The small molecule below binds the protein below.
Small molecule (SMILES): NS(=O)(=O)c1ccc(NC(=O)CN2C(=O)NC3(CCCCC3)C2=O)cc1

Sequence of chain 1.A:
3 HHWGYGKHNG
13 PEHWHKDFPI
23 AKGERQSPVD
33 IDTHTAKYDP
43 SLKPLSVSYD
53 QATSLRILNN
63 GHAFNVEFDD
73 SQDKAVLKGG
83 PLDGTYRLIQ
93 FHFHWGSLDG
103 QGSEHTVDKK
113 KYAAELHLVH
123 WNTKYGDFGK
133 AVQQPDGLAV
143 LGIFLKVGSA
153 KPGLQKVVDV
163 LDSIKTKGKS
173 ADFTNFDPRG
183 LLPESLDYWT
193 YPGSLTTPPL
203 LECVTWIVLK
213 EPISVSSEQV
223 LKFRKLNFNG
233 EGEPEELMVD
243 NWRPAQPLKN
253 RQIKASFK

Binding-site contacts:
Ligand atom C23 contacts residue GOL1 of chain 1.C at 3.9 Å.
Ligand atom C15 contacts residue THR199 of chain 1.A at 3.2 Å.
Ligand atom N4 contacts residue PHE130 of chain 1.A at 3.7 Å.
Ligand atom C23 contacts residue GLN92 of chain 1.A at 3.9 Å.
Ligand atom C16 contacts residue THR199 of chain 1.A at 3.5 Å.
Ligand atom O19 contacts residue THR198 of chain 1.A at 3.0 Å (h-bond).
Ligand atom O19 contacts residue LEU197 of chain 1.A at 3.3 Å.
Ligand atom S18 contacts residue HIS119 of chain 1.A at 4.0 Å.
Ligand atom C22 contacts residue HIS94 of chain 1.A at 4.0 Å.
Ligand atom N20 contacts residue HIS119 of chain 1.A at 3.4 Å (h-bond).
Ligand atom S18 contacts residue THR198 of chain 1.A at 3.9 Å.
Ligand atom C22 contacts residue LEU197 of chain 1.A at 3.9 Å (hydrophobic).
Ligand atom C25 contacts residue PHE130 of chain 1.A at 3.5 Å (hydrophobic).
Ligand atom N10 contacts residue PHE130 of chain 1.A at 4.0 Å.
Ligand atom O21 contacts residue VAL142 of chain 1.A at 3.9 Å.
Ligand atom O21 contacts residue HIS119 of chain 1.A at 3.5 Å (h-bond).
Ligand atom O19 contacts residue TRP208 of chain 1.A at 3.6 Å.
Ligand atom N20 contacts residue HIS94 of chain 1.A at 3.3 Å (h-bond).
Ligand atom C22 contacts residue VAL121 of chain 1.A at 4.0 Å (hydrophobic).
Ligand atom N20 contacts residue ZN1 of chain 1.B at 1.9 Å.
Ligand atom N20 contacts residue HIS96 of chain 1.A at 3.3 Å (h-bond).
Ligand atom C16 contacts residue GOL1 of chain 1.C at 4.0 Å.
Ligand atom O21 contacts residue ZN1 of chain 1.B at 3.0 Å.
Ligand atom C14 contacts residue GOL1 of chain 1.C at 3.6 Å.
Ligand atom C17 contacts residue HIS94 of chain 1.A at 4.1 Å.
Ligand atom C6 contacts residue ILE91 of chain 1.A at 4.0 Å (hydrophobic).
Ligand atom N13 contacts residue GOL1 of chain 1.C at 4.0 Å.
Ligand atom O24 contacts residue PHE130 of chain 1.A at 3.3 Å.
Ligand atom C15 contacts residue GOL1 of chain 1.C at 3.7 Å.
Ligand atom O26 contacts residue PHE130 of chain 1.A at 3.7 Å.
Ligand atom O21 contacts residue VAL121 of chain 1.A at 3.8 Å.
Ligand atom S18 contacts residue HIS94 of chain 1.A at 3.9 Å.
Ligand atom C6 contacts residue PHE130 of chain 1.A at 3.7 Å (hydrophobic).
Ligand atom C17 contacts residue LEU197 of chain 1.A at 3.8 Å (hydrophobic).
Ligand atom C23 contacts residue LEU197 of chain 1.A at 4.0 Å (hydrophobic).
Ligand atom C5 contacts residue PHE130 of chain 1.A at 3.7 Å (hydrophobic).
Ligand atom C16 contacts residue LEU197 of chain 1.A at 4.0 Å (hydrophobic).
Ligand atom N20 contacts residue THR198 of chain 1.A at 2.8 Å (h-bond).
Ligand atom S18 contacts residue ZN1 of chain 1.B at 3.0 Å.
Ligand atom O21 contacts residue HIS94 of chain 1.A at 3.3 Å.